Sequence of chain 1.A:
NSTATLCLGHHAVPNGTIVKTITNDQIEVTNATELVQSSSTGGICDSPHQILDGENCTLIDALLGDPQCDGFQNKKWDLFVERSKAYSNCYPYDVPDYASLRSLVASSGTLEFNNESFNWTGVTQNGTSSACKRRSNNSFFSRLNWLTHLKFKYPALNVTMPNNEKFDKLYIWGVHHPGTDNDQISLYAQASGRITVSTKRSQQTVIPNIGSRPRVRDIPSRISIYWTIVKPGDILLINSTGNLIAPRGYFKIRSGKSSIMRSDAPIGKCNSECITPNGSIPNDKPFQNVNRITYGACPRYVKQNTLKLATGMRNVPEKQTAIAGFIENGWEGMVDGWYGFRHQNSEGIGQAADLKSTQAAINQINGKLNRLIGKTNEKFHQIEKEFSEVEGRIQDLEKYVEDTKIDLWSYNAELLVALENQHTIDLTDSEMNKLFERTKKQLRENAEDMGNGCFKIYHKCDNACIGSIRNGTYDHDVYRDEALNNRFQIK

The protein below binds the small molecule below.
Small molecule (SMILES): CC(=O)N[C@@H]1[C@@H](O)[C@H](O)[C@@H](CO)O[C@H]1O

Binding-site contacts:
Ligand atom O5 contacts residue ASN133 of chain 1.A at 2.3 Å (h-bond).
Ligand atom C8 contacts residue ARG255 of chain 1.A at 4.4 Å.
Ligand atom C7 contacts residue ASN133 of chain 1.A at 4.4 Å.
Ligand atom C1 contacts residue ARG255 of chain 1.A at 4.2 Å.
Ligand atom O6 contacts residue GLN132 of chain 1.A at 4.3 Å.
Ligand atom C5 contacts residue ASN133 of chain 1.A at 3.0 Å.
Ligand atom N2 contacts residue ASN133 of chain 1.A at 3.2 Å (h-bond).
Ligand atom C7 contacts residue EPE1 of chain 1.J at 4.0 Å.
Ligand atom O5 contacts residue GLN132 of chain 1.A at 4.3 Å.
Ligand atom C4 contacts residue ASN133 of chain 1.A at 4.0 Å.
Ligand atom C1 contacts residue ASN133 of chain 1.A at 1.4 Å.
Ligand atom O6 contacts residue ASN133 of chain 1.A at 4.0 Å.
Ligand atom C3 contacts residue ASN133 of chain 1.A at 3.8 Å.
Ligand atom C2 contacts residue ASN133 of chain 1.A at 2.8 Å.
Ligand atom C6 contacts residue ASN133 of chain 1.A at 4.1 Å.
Ligand atom C2 contacts residue ARG255 of chain 1.A at 4.4 Å.
Ligand atom O7 contacts residue EPE1 of chain 1.J at 3.2 Å.